Sequence of chain 3.A:
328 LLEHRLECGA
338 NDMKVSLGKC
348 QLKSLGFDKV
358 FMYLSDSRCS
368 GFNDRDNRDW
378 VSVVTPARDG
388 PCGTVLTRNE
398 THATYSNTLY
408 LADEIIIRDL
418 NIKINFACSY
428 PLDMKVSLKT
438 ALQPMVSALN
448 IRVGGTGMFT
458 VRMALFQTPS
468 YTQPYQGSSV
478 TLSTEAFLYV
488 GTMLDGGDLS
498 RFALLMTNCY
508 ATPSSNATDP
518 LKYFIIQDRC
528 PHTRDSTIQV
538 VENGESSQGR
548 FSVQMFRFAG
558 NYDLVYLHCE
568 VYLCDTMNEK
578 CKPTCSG

A small-molecule ligand and the protein it binds are described below.
Small molecule (SMILES): CC(=O)N[C@H]1[C@H](O[C@H]2[C@H](O)[C@@H](NC(C)=O)CO[C@@H]2CO)O[C@H](CO)[C@@H](O[C@@H]2O[C@H](CO[C@H]3O[C@H](CO[C@H]4O[C@H](CO)[C@@H](O)[C@H](O)[C@@H]4O)[C@@H](O)[C@H](O)[C@@H]3O)[C@@H](O)[C@H](O[C@H]3O[C@H](CO[C@H]4O[C@H](CO)[C@@H](O)[C@H](O)[C@@H]4O)[C@@H](O)[C@H](O)[C@@H]3O)[C@@H]2O)[C@@H]1O

Binding-site contacts:
Ligand atom C5 contacts residue THR398 of chain 3.A at 3.9 Å.
Ligand atom O7 contacts residue HIS399 of chain 3.A at 4.0 Å.
Ligand atom C3 contacts residue ASN396 of chain 3.A at 3.8 Å.
Ligand atom C2 contacts residue THR398 of chain 3.A at 3.8 Å.
Ligand atom C7 contacts residue HIS399 of chain 3.A at 4.3 Å.
Ligand atom O7 contacts residue SER426 of chain 3.A at 3.1 Å (h-bond).
Ligand atom C1 contacts residue THR398 of chain 3.A at 3.2 Å.
Ligand atom C3 contacts residue THR398 of chain 3.A at 3.8 Å.
Ligand atom C8 contacts residue HIS399 of chain 3.A at 4.3 Å.
Ligand atom C1 contacts residue ASN396 of chain 3.A at 1.4 Å.
Ligand atom O5 contacts residue THR398 of chain 3.A at 4.0 Å.
Ligand atom O6 contacts residue THR401 of chain 3.A at 4.1 Å.
Ligand atom C8 contacts residue ASN396 of chain 3.A at 4.0 Å.
Ligand atom C5 contacts residue ASN396 of chain 3.A at 3.7 Å.
Ligand atom C6 contacts residue HIS399 of chain 3.A at 4.3 Å.
Ligand atom N2 contacts residue THR398 of chain 3.A at 3.7 Å.
Ligand atom C7 contacts residue SER426 of chain 3.A at 4.1 Å.
Ligand atom C4 contacts residue ASN396 of chain 3.A at 4.3 Å.
Ligand atom O7 contacts residue THR453 of chain 1.A at 3.4 Å.
Ligand atom C6 contacts residue THR401 of chain 3.A at 3.8 Å.
Ligand atom O4 contacts residue HIS399 of chain 3.A at 4.5 Å.
Ligand atom C2 contacts residue ASN396 of chain 3.A at 2.4 Å.
Ligand atom N2 contacts residue SER426 of chain 3.A at 4.3 Å.
Ligand atom O5 contacts residue ASN396 of chain 3.A at 2.5 Å (h-bond).
Ligand atom C4 contacts residue THR398 of chain 3.A at 4.4 Å.
Ligand atom O2 contacts residue THR453 of chain 1.A at 3.9 Å.
Ligand atom C7 contacts residue THR453 of chain 1.A at 4.4 Å.
Ligand atom C5 contacts residue HIS399 of chain 3.A at 3.9 Å.
Ligand atom N2 contacts residue ASN396 of chain 3.A at 2.8 Å (h-bond).
Ligand atom O7 contacts residue ASN396 of chain 3.A at 4.3 Å.
Ligand atom C7 contacts residue ASN396 of chain 3.A at 3.5 Å.

Sequence of chain 1.A:
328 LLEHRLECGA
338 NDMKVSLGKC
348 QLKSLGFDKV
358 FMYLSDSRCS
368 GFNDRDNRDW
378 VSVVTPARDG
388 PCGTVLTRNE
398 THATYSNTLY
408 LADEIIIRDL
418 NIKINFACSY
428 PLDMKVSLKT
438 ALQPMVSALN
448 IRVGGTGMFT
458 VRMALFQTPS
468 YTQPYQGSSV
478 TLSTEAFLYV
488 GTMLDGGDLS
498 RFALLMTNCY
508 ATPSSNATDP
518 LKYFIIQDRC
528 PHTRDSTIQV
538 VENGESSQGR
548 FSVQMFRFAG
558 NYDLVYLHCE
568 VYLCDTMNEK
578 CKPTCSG